Binding-site contacts:
Ligand atom O3 contacts residue GLN128 of chain 1.M at 3.9 Å.
Ligand atom C2 contacts residue ASN253 of chain 1.M at 2.5 Å.
Ligand atom O3 contacts residue SER207 of chain 1.M at 4.3 Å.
Ligand atom O5 contacts residue ASN253 of chain 1.M at 2.4 Å (h-bond).
Ligand atom C5 contacts residue ASN253 of chain 1.M at 3.7 Å.
Ligand atom C1 contacts residue SER207 of chain 1.M at 4.4 Å.
Ligand atom N2 contacts residue VAL205 of chain 1.M at 4.3 Å.
Ligand atom O7 contacts residue ASN253 of chain 1.M at 3.7 Å.
Ligand atom O6 contacts residue LEU251 of chain 1.M at 4.1 Å.
Ligand atom C2 contacts residue SER207 of chain 1.M at 3.6 Å.
Ligand atom C3 contacts residue ASN253 of chain 1.M at 3.8 Å.
Ligand atom C7 contacts residue ASN253 of chain 1.M at 3.5 Å.
Ligand atom N2 contacts residue SER207 of chain 1.M at 4.0 Å.
Ligand atom C6 contacts residue LEU251 of chain 1.M at 3.6 Å (hydrophobic).
Ligand atom C1 contacts residue ASN253 of chain 1.M at 1.4 Å.
Ligand atom N2 contacts residue ASN253 of chain 1.M at 2.9 Å (h-bond).
Ligand atom C4 contacts residue ASN253 of chain 1.M at 4.2 Å.
Ligand atom C8 contacts residue THR255 of chain 1.M at 4.4 Å.
Ligand atom O5 contacts residue LEU251 of chain 1.M at 4.3 Å.

Sequence of chain 1.M:
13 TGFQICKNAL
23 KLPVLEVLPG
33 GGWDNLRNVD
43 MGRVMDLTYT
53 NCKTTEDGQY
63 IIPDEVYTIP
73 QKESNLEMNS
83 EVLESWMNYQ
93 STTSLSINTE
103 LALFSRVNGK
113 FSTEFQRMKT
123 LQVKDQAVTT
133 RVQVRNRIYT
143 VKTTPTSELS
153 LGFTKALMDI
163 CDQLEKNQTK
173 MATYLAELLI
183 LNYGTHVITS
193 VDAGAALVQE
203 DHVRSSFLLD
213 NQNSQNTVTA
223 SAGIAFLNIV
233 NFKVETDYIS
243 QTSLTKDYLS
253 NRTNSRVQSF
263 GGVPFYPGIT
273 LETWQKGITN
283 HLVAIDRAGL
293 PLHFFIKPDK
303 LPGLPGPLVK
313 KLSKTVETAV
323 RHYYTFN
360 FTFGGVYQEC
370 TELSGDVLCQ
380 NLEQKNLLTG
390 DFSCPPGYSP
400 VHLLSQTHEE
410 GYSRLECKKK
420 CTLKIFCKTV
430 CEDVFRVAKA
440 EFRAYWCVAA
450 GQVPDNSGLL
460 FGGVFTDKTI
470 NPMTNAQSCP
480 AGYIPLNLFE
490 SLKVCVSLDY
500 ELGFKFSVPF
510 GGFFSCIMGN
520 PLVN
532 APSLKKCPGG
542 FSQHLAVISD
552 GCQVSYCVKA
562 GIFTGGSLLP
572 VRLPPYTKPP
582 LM

A small-molecule ligand and the protein it binds are described below.
Small molecule (SMILES): CC(=O)N[C@@H]1[C@@H](O)[C@H](O)[C@@H](CO)O[C@H]1O